The small molecule below binds the protein below.
Small molecule (SMILES): CC[C@H](C)[C@H](NC(=O)[C@@H](NC(=O)[C@H](CC(C)C)NC(=O)[C@@H](N)CCCCN)C(C)C)C(=O)N[C@@H](CC(N)=O)C(=O)N[C@@H](CCCCN)C(=O)N[C@@H](CC(=O)O)C(=O)N[C@@H](CCSC)C(=O)N[C@@H](CCCN=C(N)N)C(=O)N[C@H](C(=O)N[C@@H](CC(=O)O)C(=O)N[C@@H](CC(C)C)C(=O)N[C@@H](Cc1ccccc1)C(=O)N[C@@H](CO)C(=O)N1CCC[C@H]1C(=O)N1CCC[C@H]1C(=O)N[C@H](C=O)CC(N)=O)[C@@H](C)O

Binding-site contacts:
Ligand atom CG contacts residue THR1065 of chain 1.F at 3.6 Å.
Ligand atom CD1 contacts residue PHE1068 of chain 1.F at 3.5 Å (hydrophobic).
Ligand atom C contacts residue ASN1069 of chain 1.F at 3.8 Å.
Ligand atom O contacts residue THR1065 of chain 1.F at 2.7 Å.
Ligand atom CZ contacts residue ASP1073 of chain 1.F at 3.6 Å.
Ligand atom N contacts residue ASN1069 of chain 1.F at 3.0 Å (h-bond).
Ligand atom CE2 contacts residue GLN1074 of chain 1.F at 3.3 Å.
Ligand atom CB contacts residue GLN1074 of chain 1.F at 3.7 Å.
Ligand atom O contacts residue ARG1049 of chain 1.F at 3.0 Å.
Ligand atom C contacts residue THR1065 of chain 1.F at 3.7 Å.
Ligand atom CG2 contacts residue ASN1069 of chain 1.F at 3.3 Å.
Ligand atom CD2 contacts residue GLN1074 of chain 1.F at 3.2 Å.
Ligand atom CD1 contacts residue ILE1053 of chain 1.F at 3.6 Å (hydrophobic).
Ligand atom CB contacts residue GLN1074 of chain 1.F at 3.3 Å.
Ligand atom N contacts residue THR1065 of chain 1.F at 3.8 Å.
Ligand atom CA contacts residue ASN1069 of chain 1.F at 3.4 Å.
Ligand atom CA contacts residue THR1065 of chain 1.F at 2.7 Å.
Ligand atom CG1 contacts residue PHE1068 of chain 1.F at 3.6 Å (hydrophobic).
Ligand atom NZ contacts residue ASP1073 of chain 1.F at 3.3 Å (salt-bridge).
Ligand atom NH1 contacts residue GLN1074 of chain 1.F at 3.8 Å.
Ligand atom CA contacts residue THR1065 of chain 1.F at 3.4 Å.
Ligand atom CD contacts residue GLN1074 of chain 1.F at 2.8 Å.
Ligand atom CD1 contacts residue LEU1064 of chain 1.F at 3.4 Å (hydrophobic).
Ligand atom NH1 contacts residue ASN1069 of chain 1.F at 2.6 Å (h-bond).
Ligand atom CG contacts residue GLN1074 of chain 1.F at 3.5 Å.
Ligand atom C contacts residue ASN1069 of chain 1.F at 3.7 Å.
Ligand atom CD1 contacts residue THR1065 of chain 1.F at 2.6 Å.
Ligand atom CZ contacts residue GLN1074 of chain 1.F at 3.4 Å.
Ligand atom NE contacts residue GLN1074 of chain 1.F at 3.6 Å (h-bond).
Ligand atom CB contacts residue THR1065 of chain 1.F at 3.6 Å.
Ligand atom O contacts residue ASN1069 of chain 1.F at 3.0 Å (h-bond).
Ligand atom CD2 contacts residue ALA1075 of chain 1.F at 3.6 Å (hydrophobic).
Ligand atom NH2 contacts residue ASP1073 of chain 1.F at 3.0 Å (salt-bridge).
Ligand atom CD1 contacts residue ARG1049 of chain 1.F at 3.0 Å.
Ligand atom C contacts residue THR1065 of chain 1.F at 2.9 Å.
Ligand atom CD contacts residue ASN1069 of chain 1.F at 3.7 Å.
Ligand atom N contacts residue THR1065 of chain 1.F at 2.3 Å (h-bond).
Ligand atom NH1 contacts residue ASP1073 of chain 1.F at 3.4 Å (salt-bridge).
Ligand atom CG2 contacts residue PHE1068 of chain 1.F at 3.6 Å (hydrophobic).
Ligand atom O contacts residue THR1065 of chain 1.F at 3.5 Å (h-bond).

Sequence of chain 1.F:
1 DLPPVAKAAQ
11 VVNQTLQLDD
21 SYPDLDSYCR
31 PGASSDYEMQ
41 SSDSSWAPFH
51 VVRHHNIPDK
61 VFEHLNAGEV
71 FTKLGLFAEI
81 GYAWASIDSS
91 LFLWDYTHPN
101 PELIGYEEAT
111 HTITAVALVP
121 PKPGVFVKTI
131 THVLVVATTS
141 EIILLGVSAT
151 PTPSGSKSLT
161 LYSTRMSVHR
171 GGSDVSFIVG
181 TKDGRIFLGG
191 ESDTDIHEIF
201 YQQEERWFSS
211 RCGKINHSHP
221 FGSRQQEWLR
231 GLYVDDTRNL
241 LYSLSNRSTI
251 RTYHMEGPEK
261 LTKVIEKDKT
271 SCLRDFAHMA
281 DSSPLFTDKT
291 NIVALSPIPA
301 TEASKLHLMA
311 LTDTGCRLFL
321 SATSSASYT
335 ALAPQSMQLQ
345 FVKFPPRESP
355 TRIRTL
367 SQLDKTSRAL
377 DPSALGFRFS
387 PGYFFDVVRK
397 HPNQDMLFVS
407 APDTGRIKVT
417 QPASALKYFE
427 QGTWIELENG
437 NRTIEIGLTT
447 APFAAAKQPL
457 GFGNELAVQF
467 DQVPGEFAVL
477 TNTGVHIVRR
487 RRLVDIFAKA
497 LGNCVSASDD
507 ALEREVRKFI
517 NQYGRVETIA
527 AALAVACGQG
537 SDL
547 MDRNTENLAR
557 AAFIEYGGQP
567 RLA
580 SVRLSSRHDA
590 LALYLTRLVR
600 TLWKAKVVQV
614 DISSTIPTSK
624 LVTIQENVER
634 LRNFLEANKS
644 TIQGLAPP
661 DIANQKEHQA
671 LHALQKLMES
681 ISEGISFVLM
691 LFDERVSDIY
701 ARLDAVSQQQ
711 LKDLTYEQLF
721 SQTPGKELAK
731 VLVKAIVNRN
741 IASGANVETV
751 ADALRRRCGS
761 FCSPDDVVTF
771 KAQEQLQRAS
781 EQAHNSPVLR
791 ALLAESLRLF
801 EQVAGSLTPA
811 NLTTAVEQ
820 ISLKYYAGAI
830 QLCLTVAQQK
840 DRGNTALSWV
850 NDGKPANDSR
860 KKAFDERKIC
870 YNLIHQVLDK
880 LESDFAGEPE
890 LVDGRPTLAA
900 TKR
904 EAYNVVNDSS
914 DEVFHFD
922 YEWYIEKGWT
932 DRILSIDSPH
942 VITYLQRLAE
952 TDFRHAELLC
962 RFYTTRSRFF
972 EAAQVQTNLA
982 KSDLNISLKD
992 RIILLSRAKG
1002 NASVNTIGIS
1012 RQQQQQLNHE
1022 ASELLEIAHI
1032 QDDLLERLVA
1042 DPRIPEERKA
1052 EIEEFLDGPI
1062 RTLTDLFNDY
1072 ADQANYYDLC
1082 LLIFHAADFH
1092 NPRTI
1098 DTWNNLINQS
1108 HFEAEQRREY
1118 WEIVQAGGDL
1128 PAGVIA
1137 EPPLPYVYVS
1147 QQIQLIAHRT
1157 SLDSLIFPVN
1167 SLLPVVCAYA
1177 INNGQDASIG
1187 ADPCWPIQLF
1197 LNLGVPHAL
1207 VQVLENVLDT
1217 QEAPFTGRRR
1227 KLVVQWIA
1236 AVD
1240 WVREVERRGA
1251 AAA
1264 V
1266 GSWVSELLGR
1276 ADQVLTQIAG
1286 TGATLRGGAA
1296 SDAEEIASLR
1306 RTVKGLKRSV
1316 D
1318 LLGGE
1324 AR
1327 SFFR